Binding-site contacts:
Ligand atom O6 contacts residue ALA279 of chain 1.C at 4.4 Å.
Ligand atom O6 contacts residue ASN276 of chain 1.C at 2.4 Å (h-bond).
Ligand atom C1 contacts residue ASN276 of chain 1.C at 3.3 Å.
Ligand atom O5 contacts residue ASN276 of chain 1.C at 3.0 Å (h-bond).
Ligand atom C5 contacts residue ASN276 of chain 1.C at 3.7 Å.
Ligand atom C6 contacts residue ASN276 of chain 1.C at 3.5 Å.

A protein and the small-molecule ligand that binds it are described below.
Small molecule (SMILES): CC(=O)N[C@@H]1[C@@H](O)[C@H](O)[C@@H](CO)O[C@H]1O

Sequence of chain 1.C:
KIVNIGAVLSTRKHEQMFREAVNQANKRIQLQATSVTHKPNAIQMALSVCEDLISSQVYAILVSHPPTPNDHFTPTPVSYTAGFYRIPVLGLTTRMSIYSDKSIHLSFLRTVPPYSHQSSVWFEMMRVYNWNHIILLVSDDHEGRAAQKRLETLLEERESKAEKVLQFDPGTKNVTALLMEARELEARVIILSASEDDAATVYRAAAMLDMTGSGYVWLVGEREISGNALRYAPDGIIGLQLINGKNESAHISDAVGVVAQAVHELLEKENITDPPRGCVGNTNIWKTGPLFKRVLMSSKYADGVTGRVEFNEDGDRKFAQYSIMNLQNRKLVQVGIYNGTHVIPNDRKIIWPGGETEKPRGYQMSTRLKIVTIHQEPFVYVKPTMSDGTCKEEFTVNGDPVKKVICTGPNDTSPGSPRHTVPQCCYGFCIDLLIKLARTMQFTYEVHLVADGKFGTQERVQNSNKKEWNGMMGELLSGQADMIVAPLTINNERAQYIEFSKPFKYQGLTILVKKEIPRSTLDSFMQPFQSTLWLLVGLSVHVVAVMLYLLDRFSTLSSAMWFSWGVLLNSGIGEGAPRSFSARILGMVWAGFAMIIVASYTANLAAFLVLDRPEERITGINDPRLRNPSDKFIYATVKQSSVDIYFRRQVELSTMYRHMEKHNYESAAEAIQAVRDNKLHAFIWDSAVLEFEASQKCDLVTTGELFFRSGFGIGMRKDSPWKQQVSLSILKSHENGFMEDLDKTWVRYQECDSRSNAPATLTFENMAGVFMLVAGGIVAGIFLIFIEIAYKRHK